Binding-site contacts:
Ligand atom C2 contacts residue ASN707 of chain 1.C at 2.5 Å.
Ligand atom N2 contacts residue ASN707 of chain 1.C at 2.8 Å (h-bond).
Ligand atom C8 contacts residue ASN707 of chain 1.C at 4.5 Å.
Ligand atom C4 contacts residue ASN707 of chain 1.C at 4.3 Å.
Ligand atom C5 contacts residue ASN707 of chain 1.C at 3.7 Å.
Ligand atom O7 contacts residue ASN707 of chain 1.C at 3.8 Å.
Ligand atom C1 contacts residue ASN707 of chain 1.C at 1.4 Å.
Ligand atom C7 contacts residue ASN707 of chain 1.C at 3.5 Å.
Ligand atom O5 contacts residue ASN707 of chain 1.C at 2.4 Å (h-bond).
Ligand atom C3 contacts residue ASN707 of chain 1.C at 3.8 Å.

Sequence of chain 1.C:
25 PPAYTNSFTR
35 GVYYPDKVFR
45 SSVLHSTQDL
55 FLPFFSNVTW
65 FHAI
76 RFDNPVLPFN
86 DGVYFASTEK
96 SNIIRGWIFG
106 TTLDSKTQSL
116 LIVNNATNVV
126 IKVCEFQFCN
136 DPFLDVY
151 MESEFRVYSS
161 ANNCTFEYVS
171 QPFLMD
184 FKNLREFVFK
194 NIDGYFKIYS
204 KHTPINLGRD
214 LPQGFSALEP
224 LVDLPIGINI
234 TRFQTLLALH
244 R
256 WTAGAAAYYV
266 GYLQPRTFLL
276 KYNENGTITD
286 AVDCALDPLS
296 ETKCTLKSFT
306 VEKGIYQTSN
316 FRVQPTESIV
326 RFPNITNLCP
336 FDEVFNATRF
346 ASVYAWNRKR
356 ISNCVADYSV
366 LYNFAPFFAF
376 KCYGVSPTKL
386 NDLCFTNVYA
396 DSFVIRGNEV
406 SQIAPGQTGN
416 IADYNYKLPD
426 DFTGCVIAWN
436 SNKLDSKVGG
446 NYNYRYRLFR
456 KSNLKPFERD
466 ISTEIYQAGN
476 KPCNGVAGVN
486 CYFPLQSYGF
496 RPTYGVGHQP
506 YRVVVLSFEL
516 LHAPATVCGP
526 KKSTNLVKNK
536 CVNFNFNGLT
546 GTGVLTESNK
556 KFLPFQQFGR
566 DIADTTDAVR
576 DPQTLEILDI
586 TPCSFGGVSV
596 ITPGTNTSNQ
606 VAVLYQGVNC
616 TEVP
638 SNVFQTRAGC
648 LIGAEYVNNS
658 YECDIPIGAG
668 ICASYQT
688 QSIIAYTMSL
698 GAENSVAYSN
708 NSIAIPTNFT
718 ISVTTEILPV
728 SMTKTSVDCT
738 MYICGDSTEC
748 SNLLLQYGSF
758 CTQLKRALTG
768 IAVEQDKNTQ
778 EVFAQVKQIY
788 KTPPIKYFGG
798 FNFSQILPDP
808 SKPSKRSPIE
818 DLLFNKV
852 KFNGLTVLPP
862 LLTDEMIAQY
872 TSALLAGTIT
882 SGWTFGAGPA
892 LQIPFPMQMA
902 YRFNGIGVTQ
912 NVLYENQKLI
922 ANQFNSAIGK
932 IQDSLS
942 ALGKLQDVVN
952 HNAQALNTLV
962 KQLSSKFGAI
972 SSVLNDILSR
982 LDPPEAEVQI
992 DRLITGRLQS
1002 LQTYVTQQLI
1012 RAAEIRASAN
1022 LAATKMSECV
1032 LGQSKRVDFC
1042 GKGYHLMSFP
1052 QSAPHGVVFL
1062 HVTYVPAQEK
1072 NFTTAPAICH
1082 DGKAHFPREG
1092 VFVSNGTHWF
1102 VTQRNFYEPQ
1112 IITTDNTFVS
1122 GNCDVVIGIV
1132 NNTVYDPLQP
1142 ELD

The protein below binds the small molecule below.
Small molecule (SMILES): CC(=O)N[C@@H]1[C@@H](O)[C@H](O)[C@@H](CO)O[C@H]1O